Sequence of chain 1.D:
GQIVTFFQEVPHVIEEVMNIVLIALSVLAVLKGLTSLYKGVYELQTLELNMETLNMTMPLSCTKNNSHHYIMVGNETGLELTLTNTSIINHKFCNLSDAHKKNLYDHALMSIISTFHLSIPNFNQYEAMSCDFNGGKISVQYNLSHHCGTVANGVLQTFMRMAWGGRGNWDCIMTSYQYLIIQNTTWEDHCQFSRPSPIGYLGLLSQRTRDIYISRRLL

Sequence of chain 1.A:
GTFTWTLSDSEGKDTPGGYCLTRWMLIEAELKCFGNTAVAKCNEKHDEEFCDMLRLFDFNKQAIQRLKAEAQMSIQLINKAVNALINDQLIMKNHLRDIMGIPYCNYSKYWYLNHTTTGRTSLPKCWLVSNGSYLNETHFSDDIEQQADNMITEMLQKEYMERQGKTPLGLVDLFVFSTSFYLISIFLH

The protein below binds the small molecule below.
Small molecule (SMILES): CC(=O)N[C@H]1[C@H](O[C@H]2[C@H](O)[C@@H](NC(C)=O)CO[C@@H]2CO)O[C@H](CO)[C@@H](O)[C@@H]1O

Binding-site contacts:
Ligand atom O7 contacts residue NAG1 of chain 1.BA at 2.3 Å (h-bond).
Ligand atom C4 contacts residue TRP24 of chain 1.A at 4.4 Å (hydrophobic).
Ligand atom N2 contacts residue ASN79 of chain 1.D at 2.9 Å (h-bond).
Ligand atom C2 contacts residue TRP24 of chain 1.A at 3.7 Å (hydrophobic).
Ligand atom O5 contacts residue ASN79 of chain 1.D at 2.4 Å (h-bond).
Ligand atom C8 contacts residue TRP227 of chain 1.D at 3.5 Å (hydrophobic).
Ligand atom C1 contacts residue NAG1 of chain 1.BA at 4.4 Å.
Ligand atom C1 contacts residue TRP24 of chain 1.A at 3.6 Å (hydrophobic).
Ligand atom C3 contacts residue NAG1 of chain 1.BA at 4.4 Å.
Ligand atom C1 contacts residue ASN99 of chain 1.D at 4.4 Å.
Ligand atom O5 contacts residue GLU76 of chain 1.D at 3.6 Å.
Ligand atom O4 contacts residue NAG1 of chain 1.BA at 3.4 Å (h-bond).
Ligand atom C5 contacts residue TRP24 of chain 1.A at 4.3 Å (hydrophobic).
Ligand atom N2 contacts residue TRP24 of chain 1.A at 3.4 Å.
Ligand atom C7 contacts residue ASN99 of chain 1.D at 4.2 Å.
Ligand atom C7 contacts residue NAG1 of chain 1.BA at 3.5 Å.
Ligand atom C6 contacts residue TRP24 of chain 1.A at 4.0 Å (hydrophobic).
Ligand atom O3 contacts residue TRP24 of chain 1.A at 4.4 Å.
Ligand atom C1 contacts residue GLU76 of chain 1.D at 3.9 Å.
Ligand atom C5 contacts residue ASN79 of chain 1.D at 3.6 Å.
Ligand atom C3 contacts residue ASN79 of chain 1.D at 3.8 Å.
Ligand atom C1 contacts residue ASN79 of chain 1.D at 1.4 Å.
Ligand atom C6 contacts residue ASN79 of chain 1.D at 4.3 Å.
Ligand atom C7 contacts residue TRP227 of chain 1.D at 4.3 Å (hydrophobic).
Ligand atom C1 contacts residue MET80 of chain 1.D at 4.2 Å (hydrophobic).
Ligand atom O6 contacts residue THR77 of chain 1.D at 3.5 Å (h-bond).
Ligand atom C4 contacts residue ASN79 of chain 1.D at 4.3 Å.
Ligand atom C3 contacts residue TRP24 of chain 1.A at 3.5 Å (hydrophobic).
Ligand atom O6 contacts residue GLU76 of chain 1.D at 4.3 Å.
Ligand atom O7 contacts residue TRP227 of chain 1.D at 4.4 Å.
Ligand atom N2 contacts residue ASN99 of chain 1.D at 3.7 Å.
Ligand atom C2 contacts residue ASN99 of chain 1.D at 4.4 Å.
Ligand atom C8 contacts residue ASN99 of chain 1.D at 3.6 Å.
Ligand atom N2 contacts residue NAG1 of chain 1.BA at 4.3 Å.
Ligand atom C5 contacts residue NAG1 of chain 1.BA at 4.2 Å.
Ligand atom C2 contacts residue ASN79 of chain 1.D at 2.5 Å.
Ligand atom C4 contacts residue NAG1 of chain 1.BA at 4.2 Å.
Ligand atom O6 contacts residue ASN79 of chain 1.D at 3.7 Å.
Ligand atom C7 contacts residue ASN79 of chain 1.D at 3.9 Å.
Ligand atom C2 contacts residue NAG1 of chain 1.BA at 4.3 Å.